A small-molecule ligand and the protein it binds are described below.
Small molecule (SMILES): COc1ccc(CC(N)=O)cc1OC

Sequence of chain 1.B:
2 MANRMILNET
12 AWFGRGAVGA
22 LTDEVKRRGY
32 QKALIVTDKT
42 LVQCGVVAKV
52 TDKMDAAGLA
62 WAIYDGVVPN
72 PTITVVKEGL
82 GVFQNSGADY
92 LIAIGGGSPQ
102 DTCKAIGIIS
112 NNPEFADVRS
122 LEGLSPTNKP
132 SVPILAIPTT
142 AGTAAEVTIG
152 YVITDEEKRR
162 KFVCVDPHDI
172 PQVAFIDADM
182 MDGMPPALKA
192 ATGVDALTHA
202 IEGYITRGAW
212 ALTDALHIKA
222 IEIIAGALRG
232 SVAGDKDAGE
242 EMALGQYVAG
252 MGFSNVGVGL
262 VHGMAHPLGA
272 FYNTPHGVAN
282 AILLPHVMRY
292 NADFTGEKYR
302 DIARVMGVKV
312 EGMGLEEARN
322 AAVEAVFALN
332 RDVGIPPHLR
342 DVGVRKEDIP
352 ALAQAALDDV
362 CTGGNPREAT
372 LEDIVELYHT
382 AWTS

Binding-site contacts:
Ligand atom C8 contacts residue FE1 of chain 1.H at 3.4 Å.
Ligand atom O1 contacts residue SER255 of chain 1.B at 3.9 Å.
Ligand atom C3 contacts residue PHE254 of chain 1.B at 3.8 Å (hydrophobic).
Ligand atom C2 contacts residue VAL153 of chain 1.B at 3.5 Å (hydrophobic).
Ligand atom N1 contacts residue PHE254 of chain 1.B at 3.8 Å.
Ligand atom C5 contacts residue PHE254 of chain 1.B at 4.4 Å (hydrophobic).
Ligand atom O3 contacts residue FE1 of chain 1.H at 2.4 Å.
Ligand atom C6 contacts residue PHE254 of chain 1.B at 4.1 Å (hydrophobic).
Ligand atom C5 contacts residue VAL164 of chain 1.B at 4.3 Å (hydrophobic).
Ligand atom C7 contacts residue VAL259 of chain 1.B at 4.0 Å (hydrophobic).
Ligand atom C8 contacts residue PHE254 of chain 1.B at 4.3 Å (hydrophobic).
Ligand atom C8 contacts residue HIS200 of chain 1.B at 3.8 Å.
Ligand atom C9 contacts residue VAL166 of chain 1.B at 3.8 Å (hydrophobic).
Ligand atom C4 contacts residue GLY151 of chain 1.B at 4.2 Å.
Ligand atom C5 contacts residue CYS362 of chain 1.B at 4.0 Å (hydrophobic).
Ligand atom C1 contacts residue PHE254 of chain 1.B at 4.1 Å (hydrophobic).
Ligand atom N1 contacts residue THR144 of chain 1.B at 3.5 Å (h-bond).
Ligand atom C7 contacts residue CYS362 of chain 1.B at 3.6 Å (hydrophobic).
Ligand atom O3 contacts residue HIS200 of chain 1.B at 3.1 Å (h-bond).
Ligand atom O3 contacts residue HIS263 of chain 1.B at 3.1 Å (h-bond).
Ligand atom O3 contacts residue HIS277 of chain 1.B at 3.6 Å.
Ligand atom O1 contacts residue PHE254 of chain 1.B at 4.0 Å.
Ligand atom O3 contacts residue APR1 of chain 1.G at 4.0 Å.
Ligand atom C9 contacts residue SER255 of chain 1.B at 3.8 Å.
Ligand atom C4 contacts residue PHE254 of chain 1.B at 3.7 Å (hydrophobic).
Ligand atom N1 contacts residue APR1 of chain 1.G at 3.6 Å.
Ligand atom C1 contacts residue VAL153 of chain 1.B at 4.3 Å (hydrophobic).
Ligand atom C7 contacts residue PHE254 of chain 1.B at 4.4 Å (hydrophobic).
Ligand atom C9 contacts residue ILE150 of chain 1.B at 4.3 Å (hydrophobic).
Ligand atom C8 contacts residue HIS263 of chain 1.B at 4.4 Å.
Ligand atom O1 contacts residue THR149 of chain 1.B at 4.4 Å.
Ligand atom C7 contacts residue VAL164 of chain 1.B at 4.3 Å (hydrophobic).
Ligand atom C9 contacts residue GLY151 of chain 1.B at 3.9 Å.
Ligand atom C2 contacts residue APR1 of chain 1.G at 4.2 Å.
Ligand atom O1 contacts residue GLY151 of chain 1.B at 3.9 Å.
Ligand atom C3 contacts residue GLY151 of chain 1.B at 3.9 Å.
Ligand atom C8 contacts residue APR1 of chain 1.G at 3.7 Å.
Ligand atom N1 contacts residue FE1 of chain 1.H at 3.8 Å.
Ligand atom C10 contacts residue VAL166 of chain 1.B at 4.3 Å (hydrophobic).
Ligand atom N1 contacts residue HIS200 of chain 1.B at 3.7 Å.